Sequence of chain 1.A:
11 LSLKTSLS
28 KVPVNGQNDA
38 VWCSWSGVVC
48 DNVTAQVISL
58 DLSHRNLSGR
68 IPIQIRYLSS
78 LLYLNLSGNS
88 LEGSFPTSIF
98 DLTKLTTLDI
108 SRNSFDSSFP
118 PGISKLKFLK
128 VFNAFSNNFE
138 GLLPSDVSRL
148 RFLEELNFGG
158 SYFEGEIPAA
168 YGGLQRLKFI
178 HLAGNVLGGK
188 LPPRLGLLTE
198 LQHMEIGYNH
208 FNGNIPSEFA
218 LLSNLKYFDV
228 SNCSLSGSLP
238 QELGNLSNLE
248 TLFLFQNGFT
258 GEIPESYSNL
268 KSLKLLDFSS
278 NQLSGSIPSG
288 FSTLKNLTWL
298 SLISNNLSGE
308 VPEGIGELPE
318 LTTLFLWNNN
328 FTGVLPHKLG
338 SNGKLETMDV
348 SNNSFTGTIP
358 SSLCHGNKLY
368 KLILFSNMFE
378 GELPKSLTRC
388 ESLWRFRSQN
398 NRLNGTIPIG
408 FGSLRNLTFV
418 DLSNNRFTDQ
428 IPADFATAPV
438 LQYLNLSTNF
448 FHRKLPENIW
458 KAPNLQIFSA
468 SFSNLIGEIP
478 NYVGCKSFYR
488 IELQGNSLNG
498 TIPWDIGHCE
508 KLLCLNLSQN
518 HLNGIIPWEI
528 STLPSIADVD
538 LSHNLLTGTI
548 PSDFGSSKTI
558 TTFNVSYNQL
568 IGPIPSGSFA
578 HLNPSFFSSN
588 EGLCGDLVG

Binding-site contacts:
Ligand atom C3 contacts residue ASN327 of chain 1.A at 3.8 Å.
Ligand atom C5 contacts residue THR329 of chain 1.A at 4.5 Å.
Ligand atom C7 contacts residue ASN327 of chain 1.A at 3.6 Å.
Ligand atom C4 contacts residue ASN327 of chain 1.A at 4.2 Å.
Ligand atom O5 contacts residue THR329 of chain 1.A at 4.3 Å.
Ligand atom C5 contacts residue ASN327 of chain 1.A at 3.7 Å.
Ligand atom C1 contacts residue SER351 of chain 1.A at 4.2 Å.
Ligand atom O4 contacts residue ASN327 of chain 1.A at 4.4 Å.
Ligand atom O5 contacts residue SER351 of chain 1.A at 4.4 Å.
Ligand atom O7 contacts residue ASN327 of chain 1.A at 3.7 Å.
Ligand atom O6 contacts residue THR329 of chain 1.A at 3.2 Å.
Ligand atom C2 contacts residue ASN327 of chain 1.A at 2.5 Å.
Ligand atom O3 contacts residue ASN327 of chain 1.A at 4.3 Å.
Ligand atom C6 contacts residue THR329 of chain 1.A at 4.2 Å.
Ligand atom C5 contacts residue SER351 of chain 1.A at 4.2 Å.
Ligand atom O4 contacts residue SER351 of chain 1.A at 4.0 Å.
Ligand atom C1 contacts residue ASN327 of chain 1.A at 1.4 Å.
Ligand atom O5 contacts residue ASN327 of chain 1.A at 2.4 Å (h-bond).
Ligand atom N2 contacts residue ASN327 of chain 1.A at 3.1 Å (h-bond).

This protein binds this small molecule.
Small molecule (SMILES): CC(=O)N[C@@H]1[C@@H](O)[C@H](O)[C@@H](CO)O[C@H]1O